The small molecule below binds the protein below.
Small molecule (SMILES): [H]/N=C(\OCc1cc[n+](Cc2ccccc2)cc1)C(Cl)(Cl)Cl

Binding-site contacts:
Ligand atom CAI contacts residue TRP82 of chain 5.A at 3.6 Å (hydrophobic).
Ligand atom CAH contacts residue TRP82 of chain 5.A at 3.7 Å (hydrophobic).
Ligand atom CAG contacts residue TRP430 of chain 5.A at 3.6 Å (hydrophobic).
Ligand atom CLC contacts residue SER287 of chain 5.A at 3.2 Å.
Ligand atom CAN contacts residue PRO285 of chain 5.A at 3.5 Å (hydrophobic).
Ligand atom CAE contacts residue TRP82 of chain 5.A at 4.1 Å (hydrophobic).
Ligand atom CAJ contacts residue PHE329 of chain 5.A at 3.7 Å (hydrophobic).
Ligand atom CAI contacts residue TRP430 of chain 5.A at 4.0 Å (hydrophobic).
Ligand atom CAF contacts residue TYR440 of chain 5.A at 4.1 Å (hydrophobic).
Ligand atom CAU contacts residue PRO285 of chain 5.A at 4.2 Å (hydrophobic).
Ligand atom NAA contacts residue PRO285 of chain 5.A at 2.8 Å (h-bond).
Ligand atom CAG contacts residue TRP82 of chain 5.A at 3.9 Å (hydrophobic).
Ligand atom CAE contacts residue HIS438 of chain 5.A at 3.5 Å.
Ligand atom CLB contacts residue GLY116 of chain 5.A at 3.7 Å.
Ligand atom CAM contacts residue TYR332 of chain 5.A at 4.2 Å (hydrophobic).
Ligand atom CAN contacts residue TYR332 of chain 5.A at 4.2 Å (hydrophobic).
Ligand atom CAF contacts residue TRP82 of chain 5.A at 4.0 Å (hydrophobic).
Ligand atom CAF contacts residue HIS438 of chain 5.A at 3.1 Å.
Ligand atom CAI contacts residue TYR332 of chain 5.A at 4.1 Å (hydrophobic).
Ligand atom CAJ contacts residue TYR332 of chain 5.A at 4.1 Å (hydrophobic).
Ligand atom CAG contacts residue ALA328 of chain 5.A at 3.9 Å (hydrophobic).
Ligand atom CAS contacts residue TRP82 of chain 5.A at 3.5 Å (hydrophobic).
Ligand atom CLD contacts residue GLY116 of chain 5.A at 4.0 Å.
Ligand atom CAG contacts residue MET437 of chain 5.A at 3.8 Å (hydrophobic).
Ligand atom CAO contacts residue TRP82 of chain 5.A at 3.5 Å (hydrophobic).
Ligand atom CLC contacts residue LEU286 of chain 5.A at 3.8 Å.
Ligand atom CLD contacts residue THR120 of chain 5.A at 4.2 Å.
Ligand atom CAK contacts residue ASP70 of chain 5.A at 4.2 Å.
Ligand atom CAM contacts residue ASP70 of chain 5.A at 4.0 Å.
Ligand atom CLC contacts residue PRO285 of chain 5.A at 3.8 Å.
Ligand atom CAR contacts residue TYR332 of chain 5.A at 4.2 Å (hydrophobic).
Ligand atom CAE contacts residue ALA328 of chain 5.A at 3.6 Å (hydrophobic).
Ligand atom NAA contacts residue PHE329 of chain 5.A at 3.0 Å.
Ligand atom OAP contacts residue PRO285 of chain 5.A at 3.5 Å (h-bond).
Ligand atom NAA contacts residue LEU286 of chain 5.A at 4.2 Å.
Ligand atom CAE contacts residue TYR440 of chain 5.A at 3.6 Å (hydrophobic).
Ligand atom CAE contacts residue MET437 of chain 5.A at 3.5 Å (hydrophobic).
Ligand atom CLB contacts residue SBG198 of chain 5.A at 4.1 Å.
Ligand atom CLB contacts residue GLY117 of chain 5.A at 3.6 Å.
Ligand atom CAQ contacts residue PRO285 of chain 5.A at 3.2 Å (hydrophobic).

Sequence of chain 5.A:
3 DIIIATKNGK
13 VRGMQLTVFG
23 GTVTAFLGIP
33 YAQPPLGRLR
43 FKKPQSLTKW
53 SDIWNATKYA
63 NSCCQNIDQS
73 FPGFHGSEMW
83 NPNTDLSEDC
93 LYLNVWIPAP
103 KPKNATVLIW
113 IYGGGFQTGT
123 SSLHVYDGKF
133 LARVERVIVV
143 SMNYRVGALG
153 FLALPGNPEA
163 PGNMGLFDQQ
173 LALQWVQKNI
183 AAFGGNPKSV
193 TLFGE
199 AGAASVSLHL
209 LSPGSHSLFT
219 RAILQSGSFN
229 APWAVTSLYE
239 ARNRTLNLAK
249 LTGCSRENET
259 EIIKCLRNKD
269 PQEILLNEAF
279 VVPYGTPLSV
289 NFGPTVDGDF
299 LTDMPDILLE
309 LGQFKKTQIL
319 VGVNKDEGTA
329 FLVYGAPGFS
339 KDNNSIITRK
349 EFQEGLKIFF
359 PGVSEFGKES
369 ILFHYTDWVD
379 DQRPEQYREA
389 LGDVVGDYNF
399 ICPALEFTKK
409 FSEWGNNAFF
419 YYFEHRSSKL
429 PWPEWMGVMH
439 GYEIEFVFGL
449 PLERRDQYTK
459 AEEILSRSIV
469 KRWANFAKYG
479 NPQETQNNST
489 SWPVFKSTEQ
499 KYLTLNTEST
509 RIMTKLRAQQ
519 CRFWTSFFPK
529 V